Sequence of chain 1.L:
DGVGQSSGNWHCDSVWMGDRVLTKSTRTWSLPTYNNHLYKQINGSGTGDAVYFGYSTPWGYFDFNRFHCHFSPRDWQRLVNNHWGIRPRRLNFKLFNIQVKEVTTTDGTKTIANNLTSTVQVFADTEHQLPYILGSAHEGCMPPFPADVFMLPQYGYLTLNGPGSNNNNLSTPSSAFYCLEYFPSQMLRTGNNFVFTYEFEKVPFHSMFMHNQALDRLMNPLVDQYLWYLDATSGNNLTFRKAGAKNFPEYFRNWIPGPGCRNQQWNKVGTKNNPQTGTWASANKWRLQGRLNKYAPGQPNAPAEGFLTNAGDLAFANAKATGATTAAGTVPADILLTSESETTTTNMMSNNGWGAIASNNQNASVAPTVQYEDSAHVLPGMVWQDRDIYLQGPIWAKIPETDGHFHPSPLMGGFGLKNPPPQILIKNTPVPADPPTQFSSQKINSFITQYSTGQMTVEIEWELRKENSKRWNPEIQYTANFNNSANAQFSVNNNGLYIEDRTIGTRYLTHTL

A small-molecule ligand and the protein it binds are described below.
Small molecule (SMILES): Nc1ncnc2c1ncn2[C@H]1C[C@H](O)[C@@H](COP(=O)(O)O)O1

Binding-site contacts:
Ligand atom N6 contacts residue PHE415 of chain 1.L at 4.4 Å.
Ligand atom C2' contacts residue HIS407 of chain 1.L at 4.0 Å.
Ligand atom N1 contacts residue PRO408 of chain 1.L at 3.8 Å.
Ligand atom C6 contacts residue GLY416 of chain 1.L at 4.2 Å.
Ligand atom N7 contacts residue PRO204 of chain 1.L at 4.1 Å.
Ligand atom C8 contacts residue PRO408 of chain 1.L at 4.4 Å (hydrophobic).
Ligand atom N6 contacts residue GLY416 of chain 1.L at 3.7 Å.
Ligand atom C4 contacts residue PRO408 of chain 1.L at 3.9 Å (hydrophobic).
Ligand atom O1P contacts residue HIS405 of chain 1.B at 3.9 Å.
Ligand atom O2P contacts residue HIS407 of chain 1.L at 4.1 Å.
Ligand atom O2P contacts residue ASP403 of chain 1.B at 3.9 Å.
Ligand atom N6 contacts residue SER409 of chain 1.L at 3.3 Å (h-bond).
Ligand atom N6 contacts residue PRO204 of chain 1.L at 4.4 Å.
Ligand atom C2' contacts residue PRO408 of chain 1.L at 4.3 Å (hydrophobic).
Ligand atom N7 contacts residue SER409 of chain 1.L at 3.2 Å (h-bond).
Ligand atom C6 contacts residue PRO204 of chain 1.L at 4.3 Å (hydrophobic).
Ligand atom N6 contacts residue GLY414 of chain 1.L at 4.4 Å.
Ligand atom N1 contacts residue GLY416 of chain 1.L at 3.1 Å (h-bond).
Ligand atom C1' contacts residue PRO408 of chain 1.L at 3.9 Å (hydrophobic).
Ligand atom C2 contacts residue ILE399 of chain 1.L at 4.3 Å (hydrophobic).
Ligand atom C5 contacts residue SER409 of chain 1.L at 3.7 Å.
Ligand atom C8 contacts residue SER409 of chain 1.L at 4.2 Å.
Ligand atom N3 contacts residue PRO408 of chain 1.L at 3.6 Å.
Ligand atom C2 contacts residue PRO408 of chain 1.L at 4.0 Å (hydrophobic).
Ligand atom O2P contacts residue GLY404 of chain 1.B at 4.2 Å.
Ligand atom N9 contacts residue PRO408 of chain 1.L at 3.8 Å.
Ligand atom C6 contacts residue PRO408 of chain 1.L at 3.8 Å (hydrophobic).
Ligand atom C8 contacts residue HIS407 of chain 1.L at 3.4 Å.
Ligand atom N6 contacts residue PRO408 of chain 1.L at 4.0 Å.
Ligand atom C6 contacts residue SER409 of chain 1.L at 3.8 Å.
Ligand atom C5 contacts residue PRO204 of chain 1.L at 4.1 Å (hydrophobic).
Ligand atom N9 contacts residue HIS407 of chain 1.L at 4.4 Å.
Ligand atom C2 contacts residue GLY416 of chain 1.L at 3.6 Å.
Ligand atom C5 contacts residue PRO408 of chain 1.L at 4.2 Å (hydrophobic).
Ligand atom N7 contacts residue HIS407 of chain 1.L at 3.8 Å.

Sequence of chain 1.B:
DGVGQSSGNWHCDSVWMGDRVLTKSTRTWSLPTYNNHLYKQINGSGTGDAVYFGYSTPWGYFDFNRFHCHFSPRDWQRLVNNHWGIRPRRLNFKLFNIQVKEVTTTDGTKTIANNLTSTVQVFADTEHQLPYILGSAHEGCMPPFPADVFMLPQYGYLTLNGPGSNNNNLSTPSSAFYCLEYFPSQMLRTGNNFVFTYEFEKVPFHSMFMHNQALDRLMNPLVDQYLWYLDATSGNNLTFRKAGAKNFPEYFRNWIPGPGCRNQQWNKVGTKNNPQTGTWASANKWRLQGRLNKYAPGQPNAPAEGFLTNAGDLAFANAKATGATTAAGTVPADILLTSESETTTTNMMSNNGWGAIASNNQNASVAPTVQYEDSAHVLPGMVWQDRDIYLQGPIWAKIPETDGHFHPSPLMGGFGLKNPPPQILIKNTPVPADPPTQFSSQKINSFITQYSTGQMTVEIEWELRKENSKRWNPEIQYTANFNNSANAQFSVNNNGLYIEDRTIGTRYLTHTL